Sequence of chain 3.A:
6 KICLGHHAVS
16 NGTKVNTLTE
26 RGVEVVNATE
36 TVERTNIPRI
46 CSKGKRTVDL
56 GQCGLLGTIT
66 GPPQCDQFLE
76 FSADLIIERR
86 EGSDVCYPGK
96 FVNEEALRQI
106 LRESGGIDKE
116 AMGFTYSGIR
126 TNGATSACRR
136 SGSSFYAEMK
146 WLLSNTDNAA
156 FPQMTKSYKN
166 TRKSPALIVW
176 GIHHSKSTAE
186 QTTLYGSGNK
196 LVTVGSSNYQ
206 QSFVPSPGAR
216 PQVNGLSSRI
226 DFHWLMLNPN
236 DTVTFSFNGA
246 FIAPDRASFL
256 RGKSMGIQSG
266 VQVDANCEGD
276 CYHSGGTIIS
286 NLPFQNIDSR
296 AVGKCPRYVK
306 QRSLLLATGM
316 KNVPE

Binding-site contacts:
Ligand atom O6 contacts residue THR34 of chain 3.A at 4.1 Å.
Ligand atom C8 contacts residue ASN32 of chain 3.A at 4.4 Å.
Ligand atom O5 contacts residue THR34 of chain 3.A at 4.4 Å.
Ligand atom O7 contacts residue ASN32 of chain 3.A at 3.1 Å (h-bond).
Ligand atom N2 contacts residue ASN32 of chain 3.A at 3.0 Å (h-bond).
Ligand atom O6 contacts residue THR313 of chain 3.A at 3.8 Å.
Ligand atom C1 contacts residue ALA33 of chain 3.A at 4.5 Å (hydrophobic).
Ligand atom C1 contacts residue ASN32 of chain 3.A at 1.5 Å.
Ligand atom C4 contacts residue ASN32 of chain 3.A at 4.3 Å.
Ligand atom C5 contacts residue ASN32 of chain 3.A at 3.8 Å.
Ligand atom C7 contacts residue ASN32 of chain 3.A at 3.2 Å.
Ligand atom O5 contacts residue ASN32 of chain 3.A at 2.4 Å (h-bond).
Ligand atom C5 contacts residue THR34 of chain 3.A at 4.1 Å.
Ligand atom C2 contacts residue ASN32 of chain 3.A at 2.5 Å.
Ligand atom O5 contacts residue THR313 of chain 3.A at 3.6 Å.
Ligand atom O5 contacts residue ALA33 of chain 3.A at 4.0 Å.
Ligand atom O6 contacts residue LEU52 of chain 3.B at 3.5 Å.
Ligand atom C3 contacts residue ASN32 of chain 3.A at 3.8 Å.
Ligand atom C6 contacts residue THR34 of chain 3.A at 3.4 Å.
Ligand atom C1 contacts residue THR313 of chain 3.A at 4.2 Å.

Sequence of chain 3.B:
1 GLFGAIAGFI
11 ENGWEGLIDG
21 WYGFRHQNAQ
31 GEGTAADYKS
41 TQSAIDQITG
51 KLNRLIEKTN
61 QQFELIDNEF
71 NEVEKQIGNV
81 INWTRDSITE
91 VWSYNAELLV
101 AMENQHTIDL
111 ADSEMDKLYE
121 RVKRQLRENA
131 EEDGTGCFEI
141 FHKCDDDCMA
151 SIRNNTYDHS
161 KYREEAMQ

This small molecule binds to this protein.
Small molecule (SMILES): CC(=O)N[C@@H]1[C@@H](O)[C@H](O)[C@@H](CO)O[C@H]1O